The small molecule below binds the protein below.
Small molecule (SMILES): CC(=O)N[C@@H]1[C@@H](O)[C@H](O)[C@@H](CO)O[C@H]1O

Binding-site contacts:
Ligand atom C5 contacts residue ASN149 of chain 1.A at 3.6 Å.
Ligand atom C1 contacts residue SER271 of chain 1.A at 4.2 Å.
Ligand atom C5 contacts residue GLU147 of chain 1.A at 4.3 Å.
Ligand atom N2 contacts residue ASN149 of chain 1.A at 2.7 Å (h-bond).
Ligand atom C2 contacts residue GLU147 of chain 1.A at 3.5 Å.
Ligand atom O5 contacts residue SER271 of chain 1.A at 4.2 Å.
Ligand atom O3 contacts residue GLU147 of chain 1.A at 3.7 Å.
Ligand atom C7 contacts residue ASN157 of chain 1.A at 4.4 Å.
Ligand atom C8 contacts residue ASN149 of chain 1.A at 4.3 Å.
Ligand atom C7 contacts residue ASN149 of chain 1.A at 3.0 Å.
Ligand atom O6 contacts residue SER271 of chain 1.A at 4.2 Å.
Ligand atom O4 contacts residue GLU147 of chain 1.A at 4.3 Å.
Ligand atom O7 contacts residue ASN157 of chain 1.A at 3.8 Å.
Ligand atom C8 contacts residue ILE158 of chain 1.A at 3.8 Å (hydrophobic).
Ligand atom C3 contacts residue GLU147 of chain 1.A at 3.1 Å.
Ligand atom C8 contacts residue ALA159 of chain 1.A at 3.4 Å (hydrophobic).
Ligand atom C4 contacts residue ASN149 of chain 1.A at 4.1 Å.
Ligand atom C2 contacts residue ASN149 of chain 1.A at 2.3 Å.
Ligand atom C1 contacts residue ASN149 of chain 1.A at 1.4 Å.
Ligand atom C1 contacts residue GLU147 of chain 1.A at 3.8 Å.
Ligand atom O7 contacts residue ASN149 of chain 1.A at 2.9 Å (h-bond).
Ligand atom N2 contacts residue GLU147 of chain 1.A at 3.3 Å (salt-bridge).
Ligand atom C4 contacts residue GLU147 of chain 1.A at 4.1 Å.
Ligand atom C7 contacts residue GLU147 of chain 1.A at 4.5 Å.
Ligand atom C8 contacts residue ASN157 of chain 1.A at 4.1 Å.
Ligand atom C3 contacts residue ASN149 of chain 1.A at 3.6 Å.
Ligand atom O5 contacts residue ASN149 of chain 1.A at 2.4 Å (h-bond).

Sequence of chain 1.A:
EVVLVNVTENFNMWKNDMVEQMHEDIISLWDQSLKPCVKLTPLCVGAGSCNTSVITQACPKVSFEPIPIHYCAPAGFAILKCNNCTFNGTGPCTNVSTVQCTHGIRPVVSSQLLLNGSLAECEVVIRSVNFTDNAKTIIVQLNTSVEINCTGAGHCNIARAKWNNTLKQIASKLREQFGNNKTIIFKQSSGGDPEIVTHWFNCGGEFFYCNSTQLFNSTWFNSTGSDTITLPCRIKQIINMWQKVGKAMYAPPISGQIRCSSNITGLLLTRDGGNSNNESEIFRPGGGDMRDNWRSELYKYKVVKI